This small molecule binds to this protein.
Small molecule (SMILES): Cc1ncc(COP(=O)(O)O)c(C/N=C(\CNc2ccccc2O)C(=O)O)c1O

Sequence of chain 1.B:
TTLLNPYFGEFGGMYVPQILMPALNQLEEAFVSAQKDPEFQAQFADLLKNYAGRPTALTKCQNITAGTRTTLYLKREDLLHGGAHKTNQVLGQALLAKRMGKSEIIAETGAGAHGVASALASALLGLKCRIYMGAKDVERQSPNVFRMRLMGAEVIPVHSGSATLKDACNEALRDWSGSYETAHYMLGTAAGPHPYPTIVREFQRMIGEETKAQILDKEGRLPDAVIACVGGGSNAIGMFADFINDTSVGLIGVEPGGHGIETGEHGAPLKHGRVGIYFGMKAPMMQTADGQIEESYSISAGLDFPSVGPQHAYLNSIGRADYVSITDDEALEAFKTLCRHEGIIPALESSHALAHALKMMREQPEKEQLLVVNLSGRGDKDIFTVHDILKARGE

Binding-site contacts:
Ligand atom O1P contacts residue SER235 of chain 1.B at 2.7 Å (h-bond).
Ligand atom C2 contacts residue GLU109 of chain 1.B at 3.2 Å.
Ligand atom O1 contacts residue HIS115 of chain 1.B at 3.5 Å.
Ligand atom O2P contacts residue SER235 of chain 1.B at 3.2 Å (h-bond).
Ligand atom C21 contacts residue SER377 of chain 1.B at 3.6 Å.
Ligand atom O2P contacts residue ASN236 of chain 1.B at 2.8 Å (h-bond).
Ligand atom C61 contacts residue SER377 of chain 1.B at 3.4 Å.
Ligand atom O contacts residue GLU109 of chain 1.B at 2.5 Å (salt-bridge).
Ligand atom O1P contacts residue LYS87 of chain 1.B at 3.1 Å (salt-bridge).
Ligand atom C contacts residue THR110 of chain 1.B at 3.4 Å.
Ligand atom C6 contacts residue LEU166 of chain 1.B at 3.4 Å (hydrophobic).
Ligand atom OXT contacts residue HIS115 of chain 1.B at 2.7 Å (h-bond).
Ligand atom O1 contacts residue GLY111 of chain 1.B at 2.9 Å (h-bond).
Ligand atom C5 contacts residue LEU166 of chain 1.B at 3.5 Å (hydrophobic).
Ligand atom O1P contacts residue GLY234 of chain 1.B at 3.6 Å (h-bond).
Ligand atom C1 contacts residue LEU166 of chain 1.B at 3.6 Å (hydrophobic).
Ligand atom O1 contacts residue THR110 of chain 1.B at 2.7 Å (h-bond).
Ligand atom O4P contacts residue LYS87 of chain 1.B at 3.3 Å (salt-bridge).
Ligand atom N1 contacts residue GLU350 of chain 1.B at 3.5 Å.
Ligand atom OXT contacts residue THR110 of chain 1.B at 3.5 Å (h-bond).
Ligand atom OXT contacts residue ALA114 of chain 1.B at 2.9 Å (h-bond).
Ligand atom O3P contacts residue GLY232 of chain 1.B at 2.9 Å (h-bond).
Ligand atom N contacts residue LYS87 of chain 1.B at 3.1 Å (salt-bridge).
Ligand atom N2 contacts residue LYS87 of chain 1.B at 3.6 Å.
Ligand atom C4A contacts residue GLY303 of chain 1.B at 3.3 Å.
Ligand atom O1P contacts residue THR190 of chain 1.B at 2.6 Å (h-bond).
Ligand atom O2P contacts residue HIS86 of chain 1.B at 3.1 Å (h-bond).
Ligand atom N1 contacts residue SER377 of chain 1.B at 2.6 Å (h-bond).
Ligand atom N2 contacts residue GLY303 of chain 1.B at 3.6 Å.
Ligand atom C contacts residue HIS115 of chain 1.B at 3.5 Å.
Ligand atom C4A contacts residue LYS87 of chain 1.B at 3.5 Å.
Ligand atom P contacts residue SER235 of chain 1.B at 3.4 Å.
Ligand atom C3 contacts residue GLU109 of chain 1.B at 3.3 Å.
Ligand atom O3 contacts residue ALA114 of chain 1.B at 3.5 Å.
Ligand atom O3P contacts residue SER235 of chain 1.B at 3.5 Å (h-bond).
Ligand atom C5M contacts residue GLY303 of chain 1.B at 3.5 Å.
Ligand atom O3P contacts residue GLY234 of chain 1.B at 2.8 Å (h-bond).
Ligand atom C61 contacts residue CYS230 of chain 1.B at 3.6 Å (hydrophobic).
Ligand atom O3P contacts residue GLY233 of chain 1.B at 3.0 Å (h-bond).
Ligand atom C4 contacts residue THR190 of chain 1.B at 3.4 Å.